Sequence of chain 1.A:
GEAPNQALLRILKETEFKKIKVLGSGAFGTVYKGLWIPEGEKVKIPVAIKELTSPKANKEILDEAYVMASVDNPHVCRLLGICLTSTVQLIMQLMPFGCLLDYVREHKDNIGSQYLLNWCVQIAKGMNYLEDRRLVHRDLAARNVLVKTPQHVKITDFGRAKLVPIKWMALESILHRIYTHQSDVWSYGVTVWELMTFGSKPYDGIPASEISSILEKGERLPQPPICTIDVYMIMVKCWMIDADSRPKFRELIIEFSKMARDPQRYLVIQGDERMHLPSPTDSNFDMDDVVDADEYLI

Binding-site contacts:
Ligand atom C17 contacts residue MET73 of chain 1.A at 3.6 Å (hydrophobic).
Ligand atom N6 contacts residue LEU99 of chain 1.A at 3.8 Å.
Ligand atom C5 contacts residue MET100 of chain 1.A at 2.9 Å (hydrophobic).
Ligand atom O27 contacts residue ASP162 of chain 1.A at 3.1 Å (salt-bridge).
Ligand atom N23 contacts residue LYS52 of chain 1.A at 3.0 Å (salt-bridge).
Ligand atom C4 contacts residue LEU25 of chain 1.A at 3.7 Å (hydrophobic).
Ligand atom C17 contacts residue CYS82 of chain 1.A at 3.6 Å (hydrophobic).
Ligand atom N18 contacts residue MET73 of chain 1.A at 3.6 Å.
Ligand atom C1 contacts residue LEU25 of chain 1.A at 3.7 Å (hydrophobic).
Ligand atom C17 contacts residue THR161 of chain 1.A at 3.4 Å.
Ligand atom S26 contacts residue PHE30 of chain 1.A at 3.7 Å.
Ligand atom C29 contacts residue ASP162 of chain 1.A at 3.4 Å.
Ligand atom N3 contacts residue GLY103 of chain 1.A at 3.7 Å.
Ligand atom N18 contacts residue THR161 of chain 1.A at 2.7 Å (h-bond).
Ligand atom N14 contacts residue GLN98 of chain 1.A at 3.0 Å (h-bond).
Ligand atom C30 contacts residue ASN149 of chain 1.A at 3.3 Å.
Ligand atom C29 contacts residue ASN149 of chain 1.A at 3.6 Å.
Ligand atom C16 contacts residue LEU151 of chain 1.A at 3.6 Å (hydrophobic).
Ligand atom C5 contacts residue LEU25 of chain 1.A at 3.7 Å (hydrophobic).
Ligand atom O28 contacts residue VAL33 of chain 1.A at 3.7 Å.
Ligand atom C16 contacts residue GLN98 of chain 1.A at 3.2 Å.
Ligand atom N20 contacts residue LEU151 of chain 1.A at 3.3 Å.
Ligand atom N6 contacts residue MET100 of chain 1.A at 2.9 Å (h-bond).
Ligand atom C19 contacts residue MET97 of chain 1.A at 3.5 Å (hydrophobic).
Ligand atom C15 contacts residue LEU151 of chain 1.A at 3.3 Å (hydrophobic).
Ligand atom N14 contacts residue ALA50 of chain 1.A at 3.2 Å.
Ligand atom O28 contacts residue PHE30 of chain 1.A at 3.1 Å.
Ligand atom C4 contacts residue MET100 of chain 1.A at 3.6 Å (hydrophobic).
Ligand atom O27 contacts residue PHE30 of chain 1.A at 3.1 Å.
Ligand atom C19 contacts residue LEU151 of chain 1.A at 3.6 Å (hydrophobic).
Ligand atom C19 contacts residue THR161 of chain 1.A at 3.6 Å.
Ligand atom N14 contacts residue MET100 of chain 1.A at 3.8 Å.
Ligand atom C15 contacts residue GLN98 of chain 1.A at 3.5 Å.
Ligand atom N20 contacts residue MET97 of chain 1.A at 3.5 Å.
Ligand atom C7 contacts residue ALA50 of chain 1.A at 3.6 Å (hydrophobic).
Ligand atom C22 contacts residue THR161 of chain 1.A at 3.6 Å.
Ligand atom C31 contacts residue ARG148 of chain 1.A at 3.6 Å.
Ligand atom C30 contacts residue ASP162 of chain 1.A at 3.4 Å.
Ligand atom O27 contacts residue LYS52 of chain 1.A at 3.0 Å (salt-bridge).
Ligand atom N18 contacts residue MET97 of chain 1.A at 3.4 Å (h-bond).

The protein below binds the small molecule below.
Small molecule (SMILES): Cc1nc2cnc(Nc3ccnc(-c4cnn(S(=O)(=O)C5CC5)c4)n3)cc2n1C(C)C